Sequence of chain 1.C:
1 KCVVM

A protein and the small-molecule ligand that binds it are described below.
Small molecule (SMILES): CC(C)=CCC/C(C)=C/CC/C(C)=C/CONC(=O)CP(=O)(O)O

Binding-site contacts:
Ligand atom C18 contacts residue TRP371 of chain 1.B at 3.7 Å (hydrophobic).
Ligand atom C34 contacts residue HIS162 of chain 1.A at 3.9 Å.
Ligand atom C30 contacts residue TYR161 of chain 1.A at 3.6 Å (hydrophobic).
Ligand atom P46 contacts residue HIS311 of chain 1.B at 4.0 Å.
Ligand atom C1 contacts residue TRP371 of chain 1.B at 3.8 Å (hydrophobic).
Ligand atom O49 contacts residue ARG359 of chain 1.B at 2.8 Å (salt-bridge).
Ligand atom C10 contacts residue ARG252 of chain 1.B at 3.9 Å.
Ligand atom C12 contacts residue ALA313 of chain 1.B at 3.8 Å (hydrophobic).
Ligand atom C22 contacts residue ALA313 of chain 1.B at 3.7 Å (hydrophobic).
Ligand atom C6 contacts residue ARG252 of chain 1.B at 3.8 Å.
Ligand atom C30 contacts residue HIS311 of chain 1.B at 3.6 Å.
Ligand atom C1 contacts residue CYS256 of chain 1.B at 3.8 Å (hydrophobic).
Ligand atom C12 contacts residue TRP371 of chain 1.B at 3.7 Å (hydrophobic).
Ligand atom C2 contacts residue TRP371 of chain 1.B at 3.8 Å (hydrophobic).
Ligand atom C23 contacts residue ALA313 of chain 1.B at 3.7 Å (hydrophobic).
Ligand atom O51 contacts residue TYR368 of chain 1.B at 2.5 Å (h-bond).
Ligand atom C43 contacts residue ARG359 of chain 1.B at 3.9 Å.
Ligand atom O50 contacts residue LYS362 of chain 1.B at 2.7 Å (salt-bridge).
Ligand atom C35 contacts residue HIS162 of chain 1.A at 3.7 Å.
Ligand atom C24 contacts residue TYR314 of chain 1.B at 3.5 Å (hydrophobic).
Ligand atom C18 contacts residue TYR432 of chain 1.B at 3.4 Å (hydrophobic).
Ligand atom C10 contacts residue CYS317 of chain 1.B at 3.5 Å (hydrophobic).
Ligand atom P46 contacts residue TYR368 of chain 1.B at 3.5 Å.
Ligand atom O44 contacts residue ARG359 of chain 1.B at 2.9 Å (salt-bridge).
Ligand atom O49 contacts residue TYR368 of chain 1.B at 3.7 Å.
Ligand atom O49 contacts residue HIS311 of chain 1.B at 2.8 Å (h-bond).
Ligand atom C1 contacts residue TYR255 of chain 1.B at 3.8 Å (hydrophobic).
Ligand atom C45 contacts residue TYR368 of chain 1.B at 3.6 Å (hydrophobic).
Ligand atom C12 contacts residue VAL4 of chain 1.C at 3.8 Å (hydrophobic).
Ligand atom C10 contacts residue TRP371 of chain 1.B at 3.6 Å (hydrophobic).
Ligand atom C6 contacts residue TRP153 of chain 1.B at 3.7 Å (hydrophobic).
Ligand atom O44 contacts residue LYS362 of chain 1.B at 3.9 Å.
Ligand atom C18 contacts residue ALA313 of chain 1.B at 3.7 Å (hydrophobic).
Ligand atom C35 contacts residue TYR161 of chain 1.A at 3.7 Å (hydrophobic).
Ligand atom C6 contacts residue VAL4 of chain 1.C at 3.9 Å (hydrophobic).
Ligand atom C11 contacts residue ARG252 of chain 1.B at 3.8 Å.
Ligand atom C15 contacts residue ALA313 of chain 1.B at 3.3 Å (hydrophobic).
Ligand atom P46 contacts residue LYS362 of chain 1.B at 4.0 Å.
Ligand atom C18 contacts residue VAL4 of chain 1.C at 4.0 Å (hydrophobic).
Ligand atom O50 contacts residue ARG359 of chain 1.B at 3.9 Å.

Sequence of chain 1.A:
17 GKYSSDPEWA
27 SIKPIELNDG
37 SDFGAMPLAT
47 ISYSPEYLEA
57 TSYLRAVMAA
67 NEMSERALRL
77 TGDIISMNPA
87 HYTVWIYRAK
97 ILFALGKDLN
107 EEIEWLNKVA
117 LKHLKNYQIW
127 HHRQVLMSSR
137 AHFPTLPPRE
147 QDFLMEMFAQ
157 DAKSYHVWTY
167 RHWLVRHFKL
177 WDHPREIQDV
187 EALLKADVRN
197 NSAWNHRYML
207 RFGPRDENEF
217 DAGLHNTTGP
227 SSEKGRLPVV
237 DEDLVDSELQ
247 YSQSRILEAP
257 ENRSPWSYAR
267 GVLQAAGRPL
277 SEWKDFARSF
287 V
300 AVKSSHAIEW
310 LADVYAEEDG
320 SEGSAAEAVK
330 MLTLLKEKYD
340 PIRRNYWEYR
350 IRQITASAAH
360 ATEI

Sequence of chain 1.B:
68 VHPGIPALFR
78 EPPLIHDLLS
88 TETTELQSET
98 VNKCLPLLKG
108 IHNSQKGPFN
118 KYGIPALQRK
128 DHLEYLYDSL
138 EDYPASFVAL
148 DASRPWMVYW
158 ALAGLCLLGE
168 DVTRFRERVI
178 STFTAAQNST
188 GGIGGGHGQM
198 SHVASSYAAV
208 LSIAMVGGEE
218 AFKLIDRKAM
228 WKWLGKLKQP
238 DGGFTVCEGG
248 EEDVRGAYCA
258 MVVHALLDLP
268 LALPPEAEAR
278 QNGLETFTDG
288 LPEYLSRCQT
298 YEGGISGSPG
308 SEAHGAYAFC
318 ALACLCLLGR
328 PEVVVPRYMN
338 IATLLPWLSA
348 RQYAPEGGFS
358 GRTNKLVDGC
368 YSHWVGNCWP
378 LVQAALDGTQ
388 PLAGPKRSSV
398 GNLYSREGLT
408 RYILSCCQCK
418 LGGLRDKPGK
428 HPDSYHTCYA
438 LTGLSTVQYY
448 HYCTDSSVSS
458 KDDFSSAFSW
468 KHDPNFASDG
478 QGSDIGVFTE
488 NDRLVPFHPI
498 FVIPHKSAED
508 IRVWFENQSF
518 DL